Sequence of chain 1.A:
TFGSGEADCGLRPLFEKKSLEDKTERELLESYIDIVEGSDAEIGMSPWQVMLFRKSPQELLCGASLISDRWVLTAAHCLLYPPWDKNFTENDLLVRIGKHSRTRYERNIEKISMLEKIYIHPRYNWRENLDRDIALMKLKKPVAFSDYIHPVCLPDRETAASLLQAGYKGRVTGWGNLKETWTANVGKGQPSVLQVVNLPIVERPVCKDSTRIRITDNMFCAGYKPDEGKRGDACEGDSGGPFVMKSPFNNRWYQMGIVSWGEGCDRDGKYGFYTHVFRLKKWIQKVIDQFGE

Binding-site contacts:
Ligand atom N2 contacts residue HIS79 of chain 1.A at 3.5 Å (h-bond).
Ligand atom NH1 contacts residue GLY274 of chain 1.A at 3.3 Å.
Ligand atom C65 contacts residue LYS88 of chain 1.A at 3.5 Å.
Ligand atom C3 contacts residue GLY264 of chain 1.A at 3.5 Å.
Ligand atom NH1 contacts residue ASP235 of chain 1.A at 2.8 Å (salt-bridge).
Ligand atom O3 contacts residue GLU238 of chain 1.A at 3.4 Å.
Ligand atom O3 contacts residue ASP240 of chain 1.A at 3.2 Å (salt-bridge).
Ligand atom CZ contacts residue ALA236 of chain 1.A at 3.2 Å (hydrophobic).
Ligand atom CD contacts residue TRP86 of chain 1.A at 3.5 Å (hydrophobic).
Ligand atom N2 contacts residue SER262 of chain 1.A at 3.0 Å (h-bond).
Ligand atom NH1 contacts residue ALA236 of chain 1.A at 3.3 Å (h-bond).
Ligand atom S5 contacts residue GLY239 of chain 1.A at 3.5 Å (h-bond).
Ligand atom O3 contacts residue CYS237 of chain 1.A at 3.5 Å (h-bond).
Ligand atom C4' contacts residue GLU130 of chain 1.A at 3.4 Å.
Ligand atom C5' contacts residue LEU132 of chain 1.A at 3.5 Å (hydrophobic).
Ligand atom CA1 contacts residue SER241 of chain 1.A at 2.3 Å.
Ligand atom C' contacts residue GLY264 of chain 1.A at 3.4 Å.
Ligand atom C4 contacts residue SER241 of chain 1.A at 1.4 Å.
Ligand atom CB1 contacts residue SER241 of chain 1.A at 2.8 Å.
Ligand atom CG contacts residue TYR83 of chain 1.A at 3.4 Å (hydrophobic).
Ligand atom CZ contacts residue ASP235 of chain 1.A at 3.5 Å.
Ligand atom C1 contacts residue GLY264 of chain 1.A at 3.5 Å.
Ligand atom O contacts residue GLY264 of chain 1.A at 3.0 Å (h-bond).
Ligand atom O3 contacts residue GLY239 of chain 1.A at 2.6 Å (h-bond).
Ligand atom C65 contacts residue TRP86 of chain 1.A at 3.5 Å (hydrophobic).
Ligand atom NH2 contacts residue GLY266 of chain 1.A at 3.0 Å (h-bond).
Ligand atom C11 contacts residue LYS88 of chain 1.A at 3.5 Å.
Ligand atom NH2 contacts residue ASP235 of chain 1.A at 2.6 Å (salt-bridge).
Ligand atom CB contacts residue HIS79 of chain 1.A at 3.4 Å.
Ligand atom O3 contacts residue SER241 of chain 1.A at 2.4 Å (h-bond).
Ligand atom N5 contacts residue HIS79 of chain 1.A at 2.8 Å (h-bond).
Ligand atom O11 contacts residue LYS88 of chain 1.A at 2.7 Å (salt-bridge).
Ligand atom N2 contacts residue SER241 of chain 1.A at 2.6 Å (h-bond).
Ligand atom NH2 contacts residue ALA236 of chain 1.A at 3.4 Å (h-bond).
Ligand atom C64 contacts residue TRP86 of chain 1.A at 3.5 Å (hydrophobic).
Ligand atom C5 contacts residue SER241 of chain 1.A at 2.5 Å.
Ligand atom O contacts residue TRP263 of chain 1.A at 3.1 Å.
Ligand atom N contacts residue GLY264 of chain 1.A at 2.8 Å (h-bond).
Ligand atom C6' contacts residue TRP263 of chain 1.A at 3.5 Å (hydrophobic).
Ligand atom N5 contacts residue SER241 of chain 1.A at 2.8 Å (h-bond).

The small molecule below binds the protein below.
Small molecule (SMILES): [H]/N=C(\N)NCCC[C@H](NC(=O)[C@@H]1CCCN1C(=O)[C@@H](Cc1ccccc1)NC)C(=O)c1nc2ccc(C(=O)O)cc2s1